Sequence of chain 5.A:
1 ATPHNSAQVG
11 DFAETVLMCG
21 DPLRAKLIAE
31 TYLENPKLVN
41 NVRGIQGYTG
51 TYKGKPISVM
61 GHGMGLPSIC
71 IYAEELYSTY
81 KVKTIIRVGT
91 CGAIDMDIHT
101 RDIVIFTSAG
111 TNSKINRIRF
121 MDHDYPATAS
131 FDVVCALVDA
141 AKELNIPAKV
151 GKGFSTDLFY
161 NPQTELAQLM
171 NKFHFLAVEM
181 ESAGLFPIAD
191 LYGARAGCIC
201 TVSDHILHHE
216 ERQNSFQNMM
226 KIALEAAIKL

A small-molecule ligand and the protein it binds are described below.
Small molecule (SMILES): Nc1nc(F)nc2c1ncn2[C@@H]1O[C@H](CO)[C@@H](O)[C@H]1O

Binding-site contacts:
Ligand atom C4' contacts residue ARG43 of chain 5.A at 3.6 Å.
Ligand atom C6 contacts residue VAL178 of chain 1.A at 3.8 Å (hydrophobic).
Ligand atom N9 contacts residue THR90 of chain 1.A at 3.6 Å (h-bond).
Ligand atom F contacts residue MET180 of chain 1.A at 3.7 Å.
Ligand atom C5 contacts residue VAL178 of chain 1.A at 3.8 Å (hydrophobic).
Ligand atom C2' contacts residue GLU181 of chain 1.A at 3.8 Å.
Ligand atom C5' contacts residue PHE159 of chain 1.A at 3.6 Å (hydrophobic).
Ligand atom O5' contacts residue HIS4 of chain 5.A at 2.6 Å (h-bond).
Ligand atom C3' contacts residue GLU181 of chain 1.A at 3.5 Å.
Ligand atom O3' contacts residue MET64 of chain 1.A at 3.4 Å.
Ligand atom C5 contacts residue GLY92 of chain 1.A at 3.6 Å.
Ligand atom C5' contacts residue HIS4 of chain 5.A at 3.6 Å.
Ligand atom O2' contacts residue GLU179 of chain 1.A at 3.3 Å.
Ligand atom N6 contacts residue GLY92 of chain 1.A at 3.1 Å.
Ligand atom C8 contacts residue CYS91 of chain 1.A at 3.5 Å (hydrophobic).
Ligand atom C4' contacts residue MET64 of chain 1.A at 3.8 Å (hydrophobic).
Ligand atom N3 contacts residue GLU179 of chain 1.A at 3.6 Å.
Ligand atom C8 contacts residue THR90 of chain 1.A at 3.2 Å.
Ligand atom F contacts residue PHE159 of chain 1.A at 3.7 Å.
Ligand atom C1' contacts residue THR90 of chain 1.A at 3.6 Å.
Ligand atom N1 contacts residue VAL178 of chain 1.A at 3.7 Å.
Ligand atom O5' contacts residue PHE159 of chain 1.A at 3.4 Å.
Ligand atom C6 contacts residue GLY92 of chain 1.A at 3.5 Å.
Ligand atom O2' contacts residue ARG87 of chain 1.A at 3.0 Å (salt-bridge).
Ligand atom F contacts residue THR156 of chain 1.A at 3.4 Å.
Ligand atom C2 contacts residue PHE159 of chain 1.A at 3.6 Å (hydrophobic).
Ligand atom F contacts residue VAL178 of chain 1.A at 3.5 Å.
Ligand atom N7 contacts residue GLY92 of chain 1.A at 3.6 Å.
Ligand atom O3' contacts residue GLU181 of chain 1.A at 2.7 Å (salt-bridge).
Ligand atom C4 contacts residue VAL178 of chain 1.A at 3.7 Å (hydrophobic).
Ligand atom O2' contacts residue MET180 of chain 1.A at 3.1 Å (h-bond).
Ligand atom N3 contacts residue VAL178 of chain 1.A at 3.8 Å.
Ligand atom N1 contacts residue PHE159 of chain 1.A at 3.7 Å.
Ligand atom C2 contacts residue VAL178 of chain 1.A at 3.7 Å (hydrophobic).
Ligand atom C2' contacts residue MET180 of chain 1.A at 3.6 Å (hydrophobic).
Ligand atom O2' contacts residue GLU181 of chain 1.A at 2.6 Å (salt-bridge).
Ligand atom C5' contacts residue MET180 of chain 1.A at 3.7 Å (hydrophobic).
Ligand atom N7 contacts residue CYS91 of chain 1.A at 3.4 Å.
Ligand atom O4' contacts residue ARG43 of chain 5.A at 3.2 Å (salt-bridge).
Ligand atom C3' contacts residue MET180 of chain 1.A at 3.7 Å (hydrophobic).

Sequence of chain 1.A:
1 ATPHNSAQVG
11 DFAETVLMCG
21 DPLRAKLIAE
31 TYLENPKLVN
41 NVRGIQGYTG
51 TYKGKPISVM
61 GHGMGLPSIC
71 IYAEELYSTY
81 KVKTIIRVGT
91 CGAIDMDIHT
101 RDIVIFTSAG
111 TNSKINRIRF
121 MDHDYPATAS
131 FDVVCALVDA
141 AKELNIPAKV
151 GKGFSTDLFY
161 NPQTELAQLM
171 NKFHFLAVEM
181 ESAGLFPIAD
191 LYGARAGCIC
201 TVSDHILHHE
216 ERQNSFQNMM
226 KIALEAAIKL